Sequence of chain 1.B:
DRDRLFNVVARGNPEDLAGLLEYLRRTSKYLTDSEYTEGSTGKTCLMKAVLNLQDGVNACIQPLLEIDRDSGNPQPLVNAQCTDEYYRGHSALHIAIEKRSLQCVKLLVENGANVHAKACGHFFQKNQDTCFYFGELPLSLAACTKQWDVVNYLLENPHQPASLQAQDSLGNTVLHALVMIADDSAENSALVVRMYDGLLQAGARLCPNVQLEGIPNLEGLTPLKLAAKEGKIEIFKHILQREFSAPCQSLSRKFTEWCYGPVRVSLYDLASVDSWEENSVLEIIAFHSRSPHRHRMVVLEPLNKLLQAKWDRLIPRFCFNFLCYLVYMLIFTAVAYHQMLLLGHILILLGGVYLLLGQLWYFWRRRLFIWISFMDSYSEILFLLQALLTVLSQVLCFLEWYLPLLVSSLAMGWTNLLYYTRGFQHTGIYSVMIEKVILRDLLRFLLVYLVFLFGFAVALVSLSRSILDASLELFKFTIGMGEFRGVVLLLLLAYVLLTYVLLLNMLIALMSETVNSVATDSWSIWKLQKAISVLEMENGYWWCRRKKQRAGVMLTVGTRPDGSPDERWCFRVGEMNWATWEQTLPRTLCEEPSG

This small molecule binds to this protein.
Small molecule (SMILES): C=C(C)[C@]12C[C@@H](C)[C@@]34O[C@](Cc5ccccc5)(O[C@@H]1[C@@H]3C=C(COC(=O)Cc1ccc(O)c(OC)c1)C[C@]1(O)C(=O)C(C)=C[C@@H]41)O2

Binding-site contacts:
Ligand atom CBP contacts residue LEU473 of chain 1.B at 3.7 Å (hydrophobic).
Ligand atom OAE contacts residue MET505 of chain 1.B at 3.2 Å (h-bond).
Ligand atom CBQ contacts residue TYR469 of chain 1.B at 3.8 Å (hydrophobic).
Ligand atom OAH contacts residue SER470 of chain 1.B at 3.9 Å.
Ligand atom OAG contacts residue TYR469 of chain 1.B at 3.3 Å (h-bond).
Ligand atom OAH contacts residue TYR469 of chain 1.B at 3.1 Å.
Ligand atom CBN contacts residue LEU473 of chain 1.B at 3.7 Å (hydrophobic).
Ligand atom CBQ contacts residue LEU473 of chain 1.B at 4.0 Å (hydrophobic).
Ligand atom CBP contacts residue THR508 of chain 1.B at 3.2 Å.
Ligand atom CBI contacts residue ALA626 of chain 1.A at 3.5 Å (hydrophobic).
Ligand atom OAD contacts residue MET505 of chain 1.B at 2.8 Å (h-bond).
Ligand atom OAI contacts residue TYR512 of chain 1.B at 3.4 Å.
Ligand atom CBL contacts residue LEU625 of chain 1.A at 3.9 Å (hydrophobic).
Ligand atom CBI contacts residue LEU629 of chain 1.A at 3.5 Å (hydrophobic).
Ligand atom CBL contacts residue LEU629 of chain 1.A at 3.6 Å (hydrophobic).
Ligand atom CBP contacts residue ASN509 of chain 1.B at 3.6 Å.
Ligand atom CBK contacts residue LEU473 of chain 1.B at 3.8 Å (hydrophobic).
Ligand atom OAG contacts residue LEU473 of chain 1.B at 3.4 Å.
Ligand atom CBF contacts residue SER501 of chain 1.B at 3.8 Å.
Ligand atom OAF contacts residue THR508 of chain 1.B at 3.3 Å (h-bond).
Ligand atom OAE contacts residue ALA504 of chain 1.B at 3.1 Å.
Ligand atom CBT contacts residue GLU528 of chain 1.B at 3.8 Å.
Ligand atom OAI contacts residue SER470 of chain 1.B at 3.3 Å.
Ligand atom CBI contacts residue LEU630 of chain 1.A at 3.6 Å (hydrophobic).
Ligand atom CBO contacts residue TYR469 of chain 1.B at 3.5 Å (hydrophobic).
Ligand atom CBR contacts residue ASN509 of chain 1.B at 3.2 Å.
Ligand atom CBR contacts residue LEU473 of chain 1.B at 3.9 Å (hydrophobic).
Ligand atom CBR contacts residue TYR512 of chain 1.B at 4.0 Å (hydrophobic).
Ligand atom CBR contacts residue THR508 of chain 1.B at 4.0 Å.
Ligand atom CBS contacts residue ASN509 of chain 1.B at 4.0 Å.
Ligand atom CBC contacts residue THR508 of chain 1.B at 3.7 Å.
Ligand atom CBT contacts residue TYR469 of chain 1.B at 3.9 Å (hydrophobic).
Ligand atom CAZ contacts residue MET505 of chain 1.B at 3.9 Å (hydrophobic).
Ligand atom CBL contacts residue ALA626 of chain 1.A at 3.6 Å (hydrophobic).
Ligand atom CAU contacts residue THR508 of chain 1.B at 3.2 Å.
Ligand atom CAX contacts residue THR508 of chain 1.B at 4.0 Å.
Ligand atom CBS contacts residue TYR512 of chain 1.B at 4.1 Å (hydrophobic).
Ligand atom CBO contacts residue LEU473 of chain 1.B at 3.8 Å (hydrophobic).
Ligand atom OAE contacts residue THR508 of chain 1.B at 3.6 Å (h-bond).
Ligand atom CBS contacts residue LEU473 of chain 1.B at 4.0 Å (hydrophobic).

Sequence of chain 1.A:
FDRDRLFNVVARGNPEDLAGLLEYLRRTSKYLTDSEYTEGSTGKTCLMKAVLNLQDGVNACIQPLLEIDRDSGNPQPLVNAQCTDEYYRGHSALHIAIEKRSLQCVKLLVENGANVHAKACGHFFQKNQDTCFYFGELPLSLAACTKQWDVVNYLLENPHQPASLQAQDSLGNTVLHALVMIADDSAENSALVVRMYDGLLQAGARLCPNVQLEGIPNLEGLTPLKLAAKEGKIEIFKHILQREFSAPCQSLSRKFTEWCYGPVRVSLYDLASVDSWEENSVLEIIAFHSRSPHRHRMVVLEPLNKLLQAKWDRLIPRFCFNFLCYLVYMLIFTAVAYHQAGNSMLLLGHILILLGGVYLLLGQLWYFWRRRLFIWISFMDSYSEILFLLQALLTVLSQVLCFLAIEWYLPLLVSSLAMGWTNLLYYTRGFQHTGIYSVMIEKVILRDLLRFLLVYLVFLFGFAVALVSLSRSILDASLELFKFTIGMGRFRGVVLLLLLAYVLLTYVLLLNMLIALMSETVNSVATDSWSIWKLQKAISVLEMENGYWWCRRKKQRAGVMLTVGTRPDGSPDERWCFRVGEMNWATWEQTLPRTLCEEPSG